Binding-site contacts:
Ligand atom C6 contacts residue MET62 of chain 1.A at 3.8 Å (hydrophobic).
Ligand atom C2 contacts residue SER60 of chain 1.A at 4.0 Å.
Ligand atom C6 contacts residue SER60 of chain 1.A at 4.2 Å.
Ligand atom C7 contacts residue TYR83 of chain 1.A at 4.1 Å (hydrophobic).
Ligand atom O7 contacts residue ASN84 of chain 1.A at 3.6 Å (h-bond).
Ligand atom C8 contacts residue TYR83 of chain 1.A at 3.5 Å (hydrophobic).
Ligand atom O7 contacts residue SER60 of chain 1.A at 4.0 Å.
Ligand atom O7 contacts residue TYR83 of chain 1.A at 4.0 Å.
Ligand atom C8 contacts residue MET62 of chain 1.A at 4.2 Å (hydrophobic).
Ligand atom C3 contacts residue ASN84 of chain 1.A at 3.8 Å.
Ligand atom C1 contacts residue ASN84 of chain 1.A at 1.4 Å.
Ligand atom C8 contacts residue ASN84 of chain 1.A at 4.5 Å.
Ligand atom C2 contacts residue ASN84 of chain 1.A at 2.5 Å.
Ligand atom C7 contacts residue ASN84 of chain 1.A at 3.4 Å.
Ligand atom O6 contacts residue SER60 of chain 1.A at 3.0 Å (h-bond).
Ligand atom N2 contacts residue ASN84 of chain 1.A at 2.9 Å (h-bond).
Ligand atom O6 contacts residue MET62 of chain 1.A at 3.7 Å.
Ligand atom C5 contacts residue ASN84 of chain 1.A at 3.6 Å.
Ligand atom O5 contacts residue SER60 of chain 1.A at 3.6 Å.
Ligand atom C4 contacts residue ASN84 of chain 1.A at 4.2 Å.
Ligand atom C1 contacts residue SER60 of chain 1.A at 3.7 Å.
Ligand atom O5 contacts residue ASN84 of chain 1.A at 2.3 Å (h-bond).

Sequence of chain 1.A:
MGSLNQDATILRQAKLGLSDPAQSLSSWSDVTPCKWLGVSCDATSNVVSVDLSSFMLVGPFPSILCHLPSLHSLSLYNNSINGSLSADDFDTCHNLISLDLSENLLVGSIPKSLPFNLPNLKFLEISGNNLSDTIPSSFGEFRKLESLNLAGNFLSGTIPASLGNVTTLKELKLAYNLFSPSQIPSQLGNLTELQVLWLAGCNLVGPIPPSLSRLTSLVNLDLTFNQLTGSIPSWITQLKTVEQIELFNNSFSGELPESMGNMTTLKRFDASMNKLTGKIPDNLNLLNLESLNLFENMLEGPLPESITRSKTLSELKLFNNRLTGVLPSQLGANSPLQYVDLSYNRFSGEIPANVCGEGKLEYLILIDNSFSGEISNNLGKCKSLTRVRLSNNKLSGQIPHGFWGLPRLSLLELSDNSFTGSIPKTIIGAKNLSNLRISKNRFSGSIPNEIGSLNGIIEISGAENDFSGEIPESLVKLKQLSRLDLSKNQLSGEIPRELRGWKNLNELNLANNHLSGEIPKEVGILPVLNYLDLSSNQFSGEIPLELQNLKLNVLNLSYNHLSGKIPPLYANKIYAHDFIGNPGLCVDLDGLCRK

A protein and the small-molecule ligand that binds it are described below.
Small molecule (SMILES): CC(=O)N[C@H]1[C@H](O[C@H]2[C@H](O)[C@@H](NC(C)=O)CO[C@@H]2CO)O[C@H](CO)[C@@H](O)[C@@H]1O